Sequence of chain 1.B:
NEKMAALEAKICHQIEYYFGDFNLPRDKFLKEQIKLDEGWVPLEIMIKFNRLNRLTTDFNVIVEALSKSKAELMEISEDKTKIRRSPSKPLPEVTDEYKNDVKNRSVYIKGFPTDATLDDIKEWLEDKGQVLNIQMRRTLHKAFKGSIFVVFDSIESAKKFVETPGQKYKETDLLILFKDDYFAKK

A protein and the small-molecule ligand that binds it are described below.
Small molecule (SMILES): Nc1ncnc2c1ncn2[C@@H]1O[C@H](CO)[C@@H](O[P](=O)(O)OC[C@H]2O[C@@H](n3ccc(=O)[nH]c3=O)[C@H](O)[C@@H]2O[P](=O)(O)OC[C@H]2O[C@@H](n3cnc4c(N)ncnc43)[C@H](O)C2O[P](=O)(O)OC[C@H]2O[C@@H](n3cnc4c(N)ncnc43)[C@H](O)[C@@H]2O[P](=O)(O)OC[C@H]2O[C@@H](n3ccc(=O)[nH]c3=O)[C@H](O)[C@@H]2O[P](=O)(O)OC[C@H]2O[C@@H](n3ccc(=O)[nH]c3=O)[C@H](O)[C@@H]2O[P](=O)(O)OC[C@H]2O[C@@H](n3ccc(=O)[nH]c3=O)[C@H](O)[C@@H]2O)[C@H]1O

Binding-site contacts:
Ligand atom C3' contacts residue PHE54 of chain 1.B at 3.6 Å (hydrophobic).
Ligand atom C2 contacts residue ASN55 of chain 1.B at 3.3 Å.
Ligand atom O2' contacts residue PHE34 of chain 1.B at 3.5 Å.
Ligand atom O2' contacts residue TYR22 of chain 1.B at 3.6 Å.
Ligand atom C2 contacts residue LYS33 of chain 1.B at 3.4 Å.
Ligand atom C4' contacts residue ARG56 of chain 1.B at 3.4 Å.
Ligand atom C4 contacts residue ILE139 of chain 1.B at 3.6 Å (hydrophobic).
Ligand atom O2' contacts residue TYR23 of chain 1.B at 3.5 Å.
Ligand atom O4 contacts residue TYR22 of chain 1.B at 3.6 Å.
Ligand atom O3' contacts residue ASP32 of chain 1.B at 2.3 Å (salt-bridge).
Ligand atom C3' contacts residue ASP32 of chain 1.B at 3.3 Å.
Ligand atom OP1 contacts residue TYR23 of chain 1.B at 2.6 Å (h-bond).
Ligand atom C4 contacts residue LYS53 of chain 1.B at 3.6 Å.
Ligand atom C2 contacts residue TYR22 of chain 1.B at 3.6 Å (hydrophobic).
Ligand atom O4' contacts residue ARG56 of chain 1.B at 3.2 Å.
Ligand atom O2 contacts residue GLN19 of chain 1.B at 2.9 Å (h-bond).
Ligand atom C5 contacts residue TYR22 of chain 1.B at 3.4 Å (hydrophobic).
Ligand atom C5 contacts residue ILE139 of chain 1.B at 3.2 Å (hydrophobic).
Ligand atom C6 contacts residue PHE54 of chain 1.B at 3.6 Å (hydrophobic).
Ligand atom OP2 contacts residue ASN55 of chain 1.B at 3.6 Å.
Ligand atom O4' contacts residue LEU123 of chain 1.B at 3.5 Å.
Ligand atom C4 contacts residue PHE34 of chain 1.B at 3.5 Å (hydrophobic).
Ligand atom C4 contacts residue TYR22 of chain 1.B at 3.5 Å (hydrophobic).
Ligand atom O4 contacts residue PHE34 of chain 1.B at 3.5 Å.
Ligand atom O2 contacts residue PHE54 of chain 1.B at 3.6 Å.
Ligand atom N7 contacts residue PHE34 of chain 1.B at 3.5 Å.
Ligand atom C2' contacts residue ASP32 of chain 1.B at 3.6 Å.
Ligand atom OP1 contacts residue ASN55 of chain 1.B at 3.4 Å (h-bond).
Ligand atom O4 contacts residue ILE139 of chain 1.B at 2.8 Å (h-bond).
Ligand atom O2 contacts residue ASN55 of chain 1.B at 2.9 Å (h-bond).
Ligand atom OP1 contacts residue ARG56 of chain 1.B at 2.9 Å (salt-bridge).
Ligand atom N3 contacts residue LYS53 of chain 1.B at 2.8 Å (salt-bridge).
Ligand atom O2' contacts residue ASP32 of chain 1.B at 2.9 Å (salt-bridge).
Ligand atom O2' contacts residue ASN55 of chain 1.B at 3.0 Å (h-bond).
Ligand atom N3 contacts residue LYS33 of chain 1.B at 3.6 Å.
Ligand atom O4 contacts residue ASN138 of chain 1.B at 3.5 Å.
Ligand atom O2 contacts residue ARG56 of chain 1.B at 3.6 Å.
Ligand atom O4 contacts residue LYS53 of chain 1.B at 3.5 Å (salt-bridge).
Ligand atom O3' contacts residue ARG56 of chain 1.B at 3.6 Å.
Ligand atom C1' contacts residue ARG56 of chain 1.B at 3.5 Å.